Sequence of chain 1.K:
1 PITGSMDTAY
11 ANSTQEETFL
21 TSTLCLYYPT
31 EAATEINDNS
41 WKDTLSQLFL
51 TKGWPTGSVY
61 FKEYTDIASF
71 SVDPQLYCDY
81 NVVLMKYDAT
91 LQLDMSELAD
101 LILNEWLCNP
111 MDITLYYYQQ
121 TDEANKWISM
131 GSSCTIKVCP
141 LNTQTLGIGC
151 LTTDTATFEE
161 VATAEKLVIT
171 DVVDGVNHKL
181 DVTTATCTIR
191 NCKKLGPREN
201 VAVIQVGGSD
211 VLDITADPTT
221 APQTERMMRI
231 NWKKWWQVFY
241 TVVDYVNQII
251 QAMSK

Binding-site contacts:
Ligand atom N2 contacts residue ASN12 of chain 1.K at 3.8 Å.
Ligand atom C5 contacts residue ASN12 of chain 1.K at 4.2 Å.
Ligand atom O7 contacts residue ASN12 of chain 1.K at 3.6 Å.
Ligand atom C7 contacts residue ASN12 of chain 1.K at 3.9 Å.
Ligand atom O5 contacts residue ASN12 of chain 1.K at 2.8 Å (h-bond).
Ligand atom C2 contacts residue ASN12 of chain 1.K at 3.3 Å.
Ligand atom C1 contacts residue ASN12 of chain 1.K at 2.2 Å.

This small molecule binds to this protein.
Small molecule (SMILES): CC(=O)N[C@H]1[C@H](O[C@H]2[C@H](O)[C@@H](NC(C)=O)CO[C@@H]2CO)O[C@H](CO)[C@@H](O)[C@@H]1O